Sequence of chain 1.E:
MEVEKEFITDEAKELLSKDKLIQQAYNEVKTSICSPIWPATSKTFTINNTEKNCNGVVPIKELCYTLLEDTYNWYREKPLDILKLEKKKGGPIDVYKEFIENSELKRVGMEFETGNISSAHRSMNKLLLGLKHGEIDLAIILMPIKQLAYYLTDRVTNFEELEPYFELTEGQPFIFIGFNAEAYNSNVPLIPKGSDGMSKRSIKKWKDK

Binding-site contacts:
Ligand atom C8 contacts residue ARG155 of chain 1.E at 3.8 Å.
Ligand atom C7 contacts residue ARG155 of chain 1.E at 3.5 Å.
Ligand atom OP2 contacts residue LYS146 of chain 1.E at 3.6 Å (salt-bridge).
Ligand atom C2' contacts residue DG1 of chain 1.C at 3.3 Å.
Ligand atom C4 contacts residue DG1 of chain 1.C at 3.5 Å.
Ligand atom OP2 contacts residue ARG122 of chain 1.D at 3.4 Å (salt-bridge).
Ligand atom O3' contacts residue MN1 of chain 1.F at 2.9 Å.
Ligand atom C2' contacts residue ARG155 of chain 1.E at 3.7 Å.
Ligand atom O3' contacts residue GLY91 of chain 1.D at 3.4 Å (h-bond).
Ligand atom C4' contacts residue MN1 of chain 1.F at 3.5 Å.
Ligand atom O5' contacts residue LYS126 of chain 1.D at 3.6 Å.
Ligand atom C3' contacts residue DG1 of chain 1.C at 3.0 Å.
Ligand atom N7 contacts residue ARG155 of chain 1.E at 3.0 Å (salt-bridge).
Ligand atom O4 contacts residue ARG155 of chain 1.E at 3.8 Å.
Ligand atom P contacts residue LYS126 of chain 1.D at 3.7 Å.
Ligand atom P contacts residue GLY91 of chain 1.D at 3.7 Å.
Ligand atom C3' contacts residue MN1 of chain 1.F at 3.1 Å.
Ligand atom C6 contacts residue ARG155 of chain 1.E at 3.4 Å.
Ligand atom C2' contacts residue ARG122 of chain 1.D at 3.4 Å.
Ligand atom OP1 contacts residue LYS89 of chain 1.D at 3.6 Å.
Ligand atom O6 contacts residue ARG155 of chain 1.E at 2.6 Å (salt-bridge).
Ligand atom C5 contacts residue ARG155 of chain 1.E at 3.8 Å.
Ligand atom C5 contacts residue DG1 of chain 1.C at 3.7 Å.
Ligand atom OP2 contacts residue LYS89 of chain 1.D at 2.9 Å (salt-bridge).
Ligand atom OP1 contacts residue LYS126 of chain 1.D at 2.7 Å (salt-bridge).
Ligand atom C6 contacts residue DG1 of chain 1.C at 3.8 Å.
Ligand atom C2 contacts residue DG1 of chain 1.C at 3.6 Å.
Ligand atom N1 contacts residue DG1 of chain 1.C at 3.7 Å.
Ligand atom C2' contacts residue GLU161 of chain 1.E at 3.7 Å.
Ligand atom O3' contacts residue DG1 of chain 1.C at 2.6 Å (h-bond).
Ligand atom C1' contacts residue DG1 of chain 1.C at 3.7 Å.
Ligand atom C5 contacts residue ARG155 of chain 1.E at 3.4 Å.
Ligand atom C8 contacts residue ARG122 of chain 1.D at 3.8 Å.
Ligand atom OP1 contacts residue GLY91 of chain 1.D at 2.9 Å (h-bond).
Ligand atom N3 contacts residue DG1 of chain 1.C at 3.0 Å (h-bond).
Ligand atom C4 contacts residue ARG155 of chain 1.E at 3.6 Å.
Ligand atom N2 contacts residue DG1 of chain 1.C at 3.7 Å.
Ligand atom OP1 contacts residue GLY90 of chain 1.D at 2.8 Å (h-bond).
Ligand atom C3' contacts residue GLY91 of chain 1.D at 3.5 Å.
Ligand atom C6 contacts residue ARG155 of chain 1.E at 3.5 Å.

This protein binds this small molecule.
Small molecule (SMILES): Cc1cn([C@H]2C[C@H](O[P](=O)(O)OC[C@H]3O[C@@H](n4cnc5c(N)ncnc54)C[C@@H]3O[P](=O)(O)OC[C@H]3O[C@@H](n4cc(C)c(=O)[nH]c4=O)C[C@@H]3O[P](=O)(O)OC[C@H]3O[C@@H](n4cnc5c(=O)nc(N)[nH]c54)C[C@@H]3O)[C@@H](CO)O2)c(=O)[nH]c1=O

Sequence of chain 1.D:
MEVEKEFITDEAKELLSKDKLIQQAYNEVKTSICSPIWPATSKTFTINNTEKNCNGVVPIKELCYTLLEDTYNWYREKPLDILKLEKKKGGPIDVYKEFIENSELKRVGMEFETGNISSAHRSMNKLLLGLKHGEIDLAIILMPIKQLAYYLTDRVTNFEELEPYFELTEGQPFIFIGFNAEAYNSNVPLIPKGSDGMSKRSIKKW